Binding-site contacts:
Ligand atom N4 contacts residue TYR111 of chain 1.A at 4.1 Å.
Ligand atom C7 contacts residue MG1 of chain 1.C at 3.0 Å.
Ligand atom C19 contacts residue LYS118 of chain 1.A at 3.6 Å.
Ligand atom C23 contacts residue HIS41 of chain 1.A at 3.3 Å.
Ligand atom O2 contacts residue GLU61 of chain 1.A at 2.9 Å (salt-bridge).
Ligand atom O2 contacts residue MG1 of chain 1.C at 2.0 Å.
Ligand atom O3 contacts residue ASP89 of chain 1.A at 3.0 Å (salt-bridge).
Ligand atom O4 contacts residue ILE101 of chain 1.A at 3.1 Å (h-bond).
Ligand atom C16 contacts residue MN1 of chain 1.B at 3.0 Å.
Ligand atom O4 contacts residue HIS41 of chain 1.A at 3.2 Å (h-bond).
Ligand atom C17 contacts residue GLU100 of chain 1.A at 3.5 Å.
Ligand atom O3 contacts residue HIS41 of chain 1.A at 3.3 Å (h-bond).
Ligand atom C23 contacts residue ILE38 of chain 1.A at 3.9 Å (hydrophobic).
Ligand atom C14 contacts residue TYR24 of chain 1.A at 3.2 Å (hydrophobic).
Ligand atom C17 contacts residue MN1 of chain 1.B at 2.8 Å.
Ligand atom O4 contacts residue LYS115 of chain 1.A at 2.8 Å (salt-bridge).
Ligand atom O3 contacts residue GLU100 of chain 1.A at 3.2 Å (salt-bridge).
Ligand atom C6 contacts residue MG1 of chain 1.C at 3.4 Å.
Ligand atom C16 contacts residue LYS115 of chain 1.A at 4.0 Å.
Ligand atom C17 contacts residue LYS115 of chain 1.A at 3.1 Å.
Ligand atom O3 contacts residue MG1 of chain 1.C at 2.0 Å.
Ligand atom C24 contacts residue ILE38 of chain 1.A at 4.1 Å (hydrophobic).
Ligand atom C15 contacts residue TYR24 of chain 1.A at 3.1 Å (hydrophobic).
Ligand atom C18 contacts residue LYS118 of chain 1.A at 3.9 Å.
Ligand atom C22 contacts residue HIS41 of chain 1.A at 3.9 Å.
Ligand atom C7 contacts residue GLU61 of chain 1.A at 3.6 Å.
Ligand atom C16 contacts residue GLU61 of chain 1.A at 3.8 Å.
Ligand atom O4 contacts residue MN1 of chain 1.B at 2.1 Å.
Ligand atom C24 contacts residue HIS41 of chain 1.A at 3.8 Å.
Ligand atom N4 contacts residue LYS115 of chain 1.A at 3.2 Å (salt-bridge).
Ligand atom C16 contacts residue MG1 of chain 1.C at 3.0 Å.
Ligand atom C6 contacts residue GLU61 of chain 1.A at 4.1 Å.
Ligand atom C16 contacts residue HIS41 of chain 1.A at 3.9 Å.
Ligand atom O4 contacts residue GLU100 of chain 1.A at 2.9 Å (salt-bridge).
Ligand atom C17 contacts residue HIS41 of chain 1.A at 3.8 Å.
Ligand atom C16 contacts residue GLU100 of chain 1.A at 3.7 Å.
Ligand atom O3 contacts residue GLU61 of chain 1.A at 3.1 Å (salt-bridge).
Ligand atom C10 contacts residue TYR24 of chain 1.A at 4.1 Å (hydrophobic).
Ligand atom O3 contacts residue MN1 of chain 1.B at 2.3 Å.
Ligand atom O2 contacts residue ASP89 of chain 1.A at 4.1 Å.

The protein below binds the small molecule below.
Small molecule (SMILES): O=C(NCCc1ccccc1)c1nc([C@@H]2CCCN2C(=O)c2c(F)cccc2F)[nH]c(=O)c1O

Sequence of chain 1.A:
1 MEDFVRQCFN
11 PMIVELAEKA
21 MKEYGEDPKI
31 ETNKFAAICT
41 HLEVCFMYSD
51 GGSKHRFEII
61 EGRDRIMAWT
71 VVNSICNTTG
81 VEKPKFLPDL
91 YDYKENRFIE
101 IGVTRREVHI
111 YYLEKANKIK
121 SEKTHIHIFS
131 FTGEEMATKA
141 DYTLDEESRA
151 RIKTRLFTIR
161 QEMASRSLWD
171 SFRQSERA